Binding-site contacts:
Ligand atom C11 contacts residue VAL216 of chain 1.A at 4.0 Å (hydrophobic).
Ligand atom C29 contacts residue HIS46 of chain 1.A at 3.5 Å.
Ligand atom C28 contacts residue HIS46 of chain 1.A at 4.0 Å.
Ligand atom C17 contacts residue GLY221 of chain 1.A at 3.8 Å.
Ligand atom C25 contacts residue HIS46 of chain 1.A at 3.3 Å.
Ligand atom C12 contacts residue SER193 of chain 1.A at 3.8 Å.
Ligand atom C12 contacts residue GLY219 of chain 1.A at 3.9 Å.
Ligand atom C11 contacts residue GLY219 of chain 1.A at 3.9 Å.
Ligand atom N18 contacts residue SER193 of chain 1.A at 2.9 Å (h-bond).
Ligand atom C26 contacts residue HIS46 of chain 1.A at 3.8 Å.
Ligand atom C30 contacts residue HIS46 of chain 1.A at 3.2 Å.
Ligand atom C11 contacts residue TRP218 of chain 1.A at 3.6 Å (hydrophobic).
Ligand atom C1 contacts residue SER198 of chain 1.A at 3.4 Å.
Ligand atom N19 contacts residue ASP192 of chain 1.A at 2.8 Å (salt-bridge).
Ligand atom C25 contacts residue SIN1 of chain 1.E at 3.5 Å.
Ligand atom N19 contacts residue GLY221 of chain 1.A at 2.8 Å (h-bond).
Ligand atom C13 contacts residue GLY221 of chain 1.A at 3.3 Å.
Ligand atom C17 contacts residue ASP192 of chain 1.A at 3.5 Å.
Ligand atom N24 contacts residue HIS46 of chain 1.A at 3.5 Å (h-bond).
Ligand atom C30 contacts residue HIS94 of chain 1.A at 3.6 Å.
Ligand atom C29 contacts residue HIS94 of chain 1.A at 3.8 Å.
Ligand atom C3 contacts residue GLN195 of chain 1.A at 3.9 Å.
Ligand atom O36 contacts residue GLN195 of chain 1.A at 3.3 Å (h-bond).
Ligand atom C17 contacts residue SER193 of chain 1.A at 3.2 Å.
Ligand atom C10 contacts residue TRP218 of chain 1.A at 3.6 Å (hydrophobic).
Ligand atom C17 contacts residue GLY229 of chain 1.A at 4.0 Å.
Ligand atom C26 contacts residue SIN1 of chain 1.E at 3.3 Å.
Ligand atom C10 contacts residue SER198 of chain 1.A at 3.8 Å.
Ligand atom C13 contacts residue CYS222 of chain 1.A at 3.8 Å (hydrophobic).
Ligand atom C23 contacts residue SIN1 of chain 1.E at 3.8 Å.
Ligand atom C5 contacts residue GLN195 of chain 1.A at 3.9 Å.
Ligand atom N19 contacts residue CYS222 of chain 1.A at 3.8 Å.
Ligand atom C27 contacts residue SIN1 of chain 1.E at 3.5 Å.
Ligand atom N24 contacts residue SIN1 of chain 1.E at 3.5 Å (h-bond).
Ligand atom C4 contacts residue GLN195 of chain 1.A at 3.9 Å.
Ligand atom N18 contacts residue ASP192 of chain 1.A at 2.9 Å (salt-bridge).
Ligand atom N19 contacts residue GLY219 of chain 1.A at 3.9 Å.
Ligand atom N18 contacts residue GLY229 of chain 1.A at 3.2 Å.
Ligand atom C1 contacts residue SIN1 of chain 1.E at 3.9 Å.
Ligand atom N19 contacts residue SER193 of chain 1.A at 3.6 Å.

This protein binds this small molecule.
Small molecule (SMILES): [H]/N=C(\N)c1ccc2cc(C(=O)Nc3ccccc3)ccc2c1

Sequence of chain 1.A:
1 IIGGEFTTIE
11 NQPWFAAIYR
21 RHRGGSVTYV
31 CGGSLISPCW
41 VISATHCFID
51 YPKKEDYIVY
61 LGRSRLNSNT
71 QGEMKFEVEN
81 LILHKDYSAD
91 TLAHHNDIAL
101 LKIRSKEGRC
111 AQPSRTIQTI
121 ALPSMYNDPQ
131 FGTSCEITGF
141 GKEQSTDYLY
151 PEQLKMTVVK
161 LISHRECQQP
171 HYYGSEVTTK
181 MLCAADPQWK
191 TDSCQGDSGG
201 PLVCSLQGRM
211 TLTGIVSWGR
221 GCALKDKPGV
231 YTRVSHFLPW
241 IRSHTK